Sequence of chain 1.C:
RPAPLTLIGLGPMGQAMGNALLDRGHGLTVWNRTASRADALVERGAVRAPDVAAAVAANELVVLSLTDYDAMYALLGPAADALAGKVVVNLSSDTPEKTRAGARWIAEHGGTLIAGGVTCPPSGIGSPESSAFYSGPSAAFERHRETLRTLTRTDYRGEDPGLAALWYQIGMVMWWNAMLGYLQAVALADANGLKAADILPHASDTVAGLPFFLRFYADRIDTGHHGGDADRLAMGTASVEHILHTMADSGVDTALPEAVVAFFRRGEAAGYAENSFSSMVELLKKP

Sequence of chain 1.D:
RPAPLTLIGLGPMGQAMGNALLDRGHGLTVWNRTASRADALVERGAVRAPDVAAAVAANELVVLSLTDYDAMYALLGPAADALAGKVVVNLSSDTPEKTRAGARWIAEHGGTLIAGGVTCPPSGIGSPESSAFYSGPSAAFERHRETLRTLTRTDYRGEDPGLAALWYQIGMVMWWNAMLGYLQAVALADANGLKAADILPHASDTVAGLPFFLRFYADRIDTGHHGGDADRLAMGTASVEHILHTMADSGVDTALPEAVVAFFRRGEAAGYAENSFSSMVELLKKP

Binding-site contacts:
Ligand atom CAJ contacts residue TRP177 of chain 1.C at 4.1 Å (hydrophobic).
Ligand atom CAE contacts residue ASP233 of chain 1.D at 3.9 Å.
Ligand atom CAK contacts residue PHE215 of chain 1.D at 4.1 Å (hydrophobic).
Ligand atom CAK contacts residue THR121 of chain 1.C at 4.1 Å.
Ligand atom CAG contacts residue NDP1 of chain 1.I at 3.5 Å.
Ligand atom CAD contacts residue MET174 of chain 1.C at 4.2 Å (hydrophobic).
Ligand atom CAG contacts residue ASP233 of chain 1.D at 3.6 Å.
Ligand atom CAG contacts residue TYR219 of chain 1.D at 3.8 Å (hydrophobic).
Ligand atom NAC contacts residue TRP177 of chain 1.C at 3.8 Å.
Ligand atom CAL contacts residue VAL120 of chain 1.C at 4.0 Å (hydrophobic).
Ligand atom CAL contacts residue NDP1 of chain 1.I at 3.7 Å.
Ligand atom CAI contacts residue TYR170 of chain 1.C at 3.4 Å (hydrophobic).
Ligand atom CAM contacts residue VAL120 of chain 1.C at 4.1 Å (hydrophobic).
Ligand atom CAD contacts residue NDP1 of chain 1.I at 3.9 Å.
Ligand atom CAH contacts residue NDP1 of chain 1.I at 3.7 Å.
Ligand atom CAE contacts residue NDP1 of chain 1.I at 4.2 Å.
Ligand atom CAJ contacts residue PHE215 of chain 1.D at 3.8 Å (hydrophobic).
Ligand atom FAB contacts residue PHE215 of chain 1.D at 3.5 Å.
Ligand atom CAK contacts residue CYS122 of chain 1.C at 4.2 Å (hydrophobic).
Ligand atom NAC contacts residue NDP1 of chain 1.I at 3.1 Å (h-bond).
Ligand atom CAD contacts residue TRP178 of chain 1.C at 4.0 Å (hydrophobic).
Ligand atom FAB contacts residue THR121 of chain 1.C at 3.3 Å.
Ligand atom CAM contacts residue MET174 of chain 1.C at 3.9 Å (hydrophobic).
Ligand atom CAM contacts residue CYS122 of chain 1.C at 4.0 Å (hydrophobic).
Ligand atom CAM contacts residue TYR170 of chain 1.C at 4.2 Å (hydrophobic).
Ligand atom CAL contacts residue MET174 of chain 1.C at 3.4 Å (hydrophobic).
Ligand atom CAD contacts residue TRP177 of chain 1.C at 4.0 Å (hydrophobic).
Ligand atom FAB contacts residue CYS122 of chain 1.C at 3.9 Å.
Ligand atom CAE contacts residue MET237 of chain 1.D at 4.1 Å (hydrophobic).
Ligand atom CAF contacts residue TRP177 of chain 1.C at 3.9 Å (hydrophobic).
Ligand atom FAB contacts residue PRO123 of chain 1.C at 4.2 Å.
Ligand atom CAM contacts residue THR121 of chain 1.C at 3.8 Å.
Ligand atom CAL contacts residue TYR170 of chain 1.C at 3.0 Å (hydrophobic).
Ligand atom CAF contacts residue NDP1 of chain 1.I at 3.4 Å.
Ligand atom CAH contacts residue MET174 of chain 1.C at 4.0 Å (hydrophobic).
Ligand atom CAI contacts residue NDP1 of chain 1.I at 3.3 Å.
Ligand atom CAE contacts residue TRP177 of chain 1.C at 3.7 Å (hydrophobic).
Ligand atom CAG contacts residue TRP177 of chain 1.C at 3.9 Å (hydrophobic).
Ligand atom CAI contacts residue MET174 of chain 1.C at 3.4 Å (hydrophobic).
Ligand atom CAE contacts residue TRP178 of chain 1.C at 3.8 Å (hydrophobic).

A protein and the small-molecule ligand that binds it are described below.
Small molecule (SMILES): Fc1ccc(F)c(C2CCCN2)c1